Sequence of chain 2.F:
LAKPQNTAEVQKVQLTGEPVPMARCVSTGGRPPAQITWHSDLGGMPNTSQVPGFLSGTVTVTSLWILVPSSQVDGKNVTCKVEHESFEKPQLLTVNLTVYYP

This small molecule binds to this protein.
Small molecule (SMILES): CC(=O)N[C@H]1[C@H](O[C@H]2[C@H](O)[C@@H](NC(C)=O)CO[C@@H]2CO)O[C@H](CO)[C@@H](O)[C@@H]1O

Binding-site contacts:
Ligand atom O5 contacts residue ASN47 of chain 2.F at 2.2 Å (h-bond).
Ligand atom C6 contacts residue ASN47 of chain 2.F at 4.0 Å.
Ligand atom C4 contacts residue ASN47 of chain 2.F at 4.2 Å.
Ligand atom C5 contacts residue ASN47 of chain 2.F at 3.4 Å.
Ligand atom O7 contacts residue ASN47 of chain 2.F at 3.9 Å.
Ligand atom N2 contacts residue ASN47 of chain 2.F at 3.2 Å (h-bond).
Ligand atom C3 contacts residue ASN47 of chain 2.F at 3.9 Å.
Ligand atom C2 contacts residue ASN47 of chain 2.F at 2.6 Å.
Ligand atom C7 contacts residue ASN47 of chain 2.F at 3.8 Å.
Ligand atom C1 contacts residue ASN47 of chain 2.F at 1.4 Å.